The protein below binds the small molecule below.
Small molecule (SMILES): CC(=O)N[C@@H]1[C@@H](O)[C@H](O)[C@@H](CO)O[C@H]1O

Binding-site contacts:
Ligand atom O7 contacts residue ASN118 of chain 34.F at 3.5 Å (h-bond).
Ligand atom C1 contacts residue PRO167 of chain 34.F at 4.4 Å (hydrophobic).
Ligand atom C5 contacts residue ASN118 of chain 34.F at 3.2 Å.
Ligand atom O6 contacts residue ASN118 of chain 34.F at 4.0 Å.
Ligand atom C6 contacts residue ASN118 of chain 34.F at 4.0 Å.
Ligand atom O5 contacts residue ALA117 of chain 34.F at 3.5 Å (h-bond).
Ligand atom O5 contacts residue ASN118 of chain 34.F at 1.8 Å (h-bond).
Ligand atom C2 contacts residue ALA117 of chain 34.F at 4.0 Å (hydrophobic).
Ligand atom C3 contacts residue ASN118 of chain 34.F at 3.8 Å.
Ligand atom C7 contacts residue PRO167 of chain 34.F at 3.9 Å (hydrophobic).
Ligand atom C5 contacts residue GLN168 of chain 34.F at 4.5 Å.
Ligand atom O7 contacts residue ALA117 of chain 34.F at 4.5 Å.
Ligand atom C2 contacts residue ASN118 of chain 34.F at 2.7 Å.
Ligand atom C5 contacts residue ALA117 of chain 34.F at 4.2 Å (hydrophobic).
Ligand atom N2 contacts residue PRO167 of chain 34.F at 4.0 Å.
Ligand atom C4 contacts residue ASN118 of chain 34.F at 3.8 Å.
Ligand atom C6 contacts residue ALA117 of chain 34.F at 3.6 Å (hydrophobic).
Ligand atom C1 contacts residue ASN118 of chain 34.F at 1.6 Å.
Ligand atom C1 contacts residue GLN168 of chain 34.F at 4.0 Å.
Ligand atom C1 contacts residue ALA117 of chain 34.F at 3.9 Å (hydrophobic).
Ligand atom C8 contacts residue ASP164 of chain 34.F at 4.5 Å.
Ligand atom O6 contacts residue ALA117 of chain 34.F at 2.3 Å.
Ligand atom C4 contacts residue ALA117 of chain 34.F at 4.2 Å (hydrophobic).
Ligand atom N2 contacts residue ASN118 of chain 34.F at 3.6 Å.
Ligand atom C8 contacts residue PRO167 of chain 34.F at 3.7 Å (hydrophobic).
Ligand atom O5 contacts residue GLN168 of chain 34.F at 4.0 Å.
Ligand atom C7 contacts residue ASN118 of chain 34.F at 3.9 Å.

Sequence of chain 34.F:
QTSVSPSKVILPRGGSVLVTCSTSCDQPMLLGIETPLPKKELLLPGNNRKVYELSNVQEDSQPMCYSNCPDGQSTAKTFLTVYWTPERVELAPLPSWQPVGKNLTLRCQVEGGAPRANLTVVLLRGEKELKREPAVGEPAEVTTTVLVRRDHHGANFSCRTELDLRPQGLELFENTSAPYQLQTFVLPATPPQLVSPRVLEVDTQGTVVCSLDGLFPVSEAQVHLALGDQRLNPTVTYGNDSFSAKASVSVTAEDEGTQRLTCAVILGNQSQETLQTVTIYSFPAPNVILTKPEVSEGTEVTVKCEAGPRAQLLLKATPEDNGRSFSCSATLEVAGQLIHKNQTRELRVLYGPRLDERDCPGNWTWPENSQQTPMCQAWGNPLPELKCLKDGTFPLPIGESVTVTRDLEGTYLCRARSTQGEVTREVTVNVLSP